A small-molecule ligand and the protein it binds are described below.
Small molecule (SMILES): CC[C@H](C)[C@H](NC(=O)[C@H](CCC(N)=O)NC(=O)[C@@H]1CCCN1)C(=O)N[C@H](C(=O)N[C@@H](CC(N)=O)C(=O)N[C@@H](CCCN=C(N)N)C(=O)N1CCC[C@H]1C=O)[C@@H](C)CC

Binding-site contacts:
Ligand atom O contacts residue THR44 of chain 1.A at 3.1 Å.
Ligand atom OD1 contacts residue ASP92 of chain 1.A at 2.6 Å (salt-bridge).
Ligand atom CA contacts residue THR100 of chain 1.A at 3.2 Å.
Ligand atom CA contacts residue ASP40 of chain 1.A at 3.6 Å.
Ligand atom N contacts residue THR100 of chain 1.A at 2.9 Å (h-bond).
Ligand atom CG1 contacts residue THR99 of chain 1.A at 3.6 Å.
Ligand atom O contacts residue PHE102 of chain 1.A at 3.0 Å (h-bond).
Ligand atom CG1 contacts residue PHE102 of chain 1.A at 3.5 Å (hydrophobic).
Ligand atom CB contacts residue ASP40 of chain 1.A at 3.5 Å.
Ligand atom O contacts residue LYS101 of chain 1.A at 3.5 Å.
Ligand atom O contacts residue THR99 of chain 1.A at 3.2 Å.
Ligand atom O contacts residue THR100 of chain 1.A at 2.9 Å (h-bond).
Ligand atom ND2 contacts residue ASP92 of chain 1.A at 3.1 Å (salt-bridge).
Ligand atom CA contacts residue GLY98 of chain 1.A at 3.5 Å.
Ligand atom CB contacts residue GLN38 of chain 1.A at 3.6 Å.
Ligand atom O contacts residue GLY98 of chain 1.A at 3.4 Å (h-bond).
Ligand atom CG2 contacts residue ASP92 of chain 1.A at 3.5 Å.
Ligand atom CD contacts residue PHE102 of chain 1.A at 3.5 Å (hydrophobic).
Ligand atom O contacts residue ILE41 of chain 1.A at 3.4 Å (h-bond).
Ligand atom N contacts residue PHE102 of chain 1.A at 3.1 Å (h-bond).
Ligand atom CB contacts residue ASP94 of chain 1.A at 2.9 Å.
Ligand atom ND2 contacts residue THR96 of chain 1.A at 3.0 Å (h-bond).
Ligand atom O contacts residue VAL43 of chain 1.A at 2.9 Å (h-bond).
Ligand atom N contacts residue ASP94 of chain 1.A at 3.4 Å (salt-bridge).
Ligand atom N contacts residue ILE41 of chain 1.A at 3.0 Å (h-bond).
Ligand atom N contacts residue ASP40 of chain 1.A at 2.8 Å (salt-bridge).
Ligand atom C contacts residue THR100 of chain 1.A at 3.5 Å.
Ligand atom N contacts residue GLY98 of chain 1.A at 2.8 Å (h-bond).
Ligand atom N contacts residue VAL43 of chain 1.A at 2.9 Å (h-bond).
Ligand atom CB contacts residue ASP94 of chain 1.A at 3.3 Å.
Ligand atom CB contacts residue THR96 of chain 1.A at 3.3 Å.
Ligand atom O contacts residue ASP94 of chain 1.A at 3.6 Å (salt-bridge).
Ligand atom CA contacts residue ILE41 of chain 1.A at 3.4 Å (hydrophobic).
Ligand atom CA contacts residue ASP94 of chain 1.A at 3.0 Å.
Ligand atom O contacts residue VAL43 of chain 1.A at 3.3 Å (h-bond).
Ligand atom ND2 contacts residue ILE75 of chain 1.A at 3.0 Å (h-bond).
Ligand atom O contacts residue ASP40 of chain 1.A at 3.2 Å.
Ligand atom O contacts residue THR42 of chain 1.A at 3.2 Å.
Ligand atom CG contacts residue ASP92 of chain 1.A at 3.5 Å.
Ligand atom CB contacts residue THR100 of chain 1.A at 3.6 Å.

Sequence of chain 1.A:
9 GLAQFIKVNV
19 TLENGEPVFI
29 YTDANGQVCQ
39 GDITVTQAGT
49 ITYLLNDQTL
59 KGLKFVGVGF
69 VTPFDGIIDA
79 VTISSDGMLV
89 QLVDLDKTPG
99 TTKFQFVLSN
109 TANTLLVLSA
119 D